This protein binds this small molecule.
Small molecule (SMILES): Nc1ncnc2c1ncn2[C@H]1C[C@H](O)[C@@H](COP(=O)(O)O)O1

Binding-site contacts:
Ligand atom OP2 contacts residue ASP273 of chain 16.A at 2.4 Å.
Ligand atom P contacts residue ASP273 of chain 16.A at 2.8 Å.
Ligand atom OP1 contacts residue ASP273 of chain 16.A at 3.3 Å.
Ligand atom P contacts residue ASN491 of chain 16.A at 3.0 Å.
Ligand atom OP1 contacts residue PHE272 of chain 16.A at 3.4 Å.
Ligand atom C5' contacts residue ASN491 of chain 16.A at 4.0 Å.
Ligand atom O5' contacts residue ASP273 of chain 16.A at 4.1 Å.
Ligand atom OP1 contacts residue ASN491 of chain 16.A at 3.6 Å.
Ligand atom P contacts residue PHE272 of chain 16.A at 4.3 Å.
Ligand atom O5' contacts residue ASN491 of chain 16.A at 3.5 Å (h-bond).
Ligand atom P contacts residue TYR271 of chain 16.A at 4.5 Å.
Ligand atom OP1 contacts residue TYR271 of chain 16.A at 3.1 Å (h-bond).
Ligand atom C5' contacts residue ASP273 of chain 16.A at 3.8 Å.
Ligand atom OP2 contacts residue ASN491 of chain 16.A at 1.7 Å (h-bond).

Sequence of chain 16.A:
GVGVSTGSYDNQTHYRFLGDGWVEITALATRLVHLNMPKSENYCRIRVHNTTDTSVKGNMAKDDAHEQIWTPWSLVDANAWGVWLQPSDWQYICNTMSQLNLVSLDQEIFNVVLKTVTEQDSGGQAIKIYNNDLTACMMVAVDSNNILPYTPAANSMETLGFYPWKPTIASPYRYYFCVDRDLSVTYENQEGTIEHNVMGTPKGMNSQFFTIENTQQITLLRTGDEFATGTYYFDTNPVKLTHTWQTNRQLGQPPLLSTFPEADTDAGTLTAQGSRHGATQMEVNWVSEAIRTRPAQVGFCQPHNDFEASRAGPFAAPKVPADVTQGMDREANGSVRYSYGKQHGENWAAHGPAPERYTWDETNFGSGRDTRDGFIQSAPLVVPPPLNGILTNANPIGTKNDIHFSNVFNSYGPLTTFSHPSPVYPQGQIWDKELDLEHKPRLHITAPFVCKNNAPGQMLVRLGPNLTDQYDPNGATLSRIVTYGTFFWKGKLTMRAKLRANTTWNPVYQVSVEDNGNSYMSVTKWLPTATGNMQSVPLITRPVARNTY